Sequence of chain 1.A:
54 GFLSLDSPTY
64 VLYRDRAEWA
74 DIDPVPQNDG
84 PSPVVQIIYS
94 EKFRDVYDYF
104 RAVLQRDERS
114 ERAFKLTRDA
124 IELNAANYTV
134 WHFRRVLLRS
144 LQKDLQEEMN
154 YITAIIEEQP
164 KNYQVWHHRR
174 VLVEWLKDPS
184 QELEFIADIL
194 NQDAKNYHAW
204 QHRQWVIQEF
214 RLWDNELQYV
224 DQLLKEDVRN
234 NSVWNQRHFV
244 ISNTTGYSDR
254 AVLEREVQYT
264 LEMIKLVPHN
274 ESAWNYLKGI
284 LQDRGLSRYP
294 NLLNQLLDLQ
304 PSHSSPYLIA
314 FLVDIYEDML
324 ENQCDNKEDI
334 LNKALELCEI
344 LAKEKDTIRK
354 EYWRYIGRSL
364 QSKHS

Binding-site contacts:
Ligand atom O1A contacts residue Z961 of chain 1.F at 3.6 Å.
Ligand atom C10 contacts residue GLY250 of chain 1.B at 3.9 Å.
Ligand atom C10 contacts residue TRP303 of chain 1.B at 3.7 Å (hydrophobic).
Ligand atom PA contacts residue ARG291 of chain 1.B at 3.8 Å.
Ligand atom O3A contacts residue ARG291 of chain 1.B at 3.4 Å (salt-bridge).
Ligand atom C15 contacts residue ARG202 of chain 1.B at 3.8 Å.
Ligand atom C12 contacts residue CYS254 of chain 1.B at 3.6 Å (hydrophobic).
Ligand atom O3A contacts residue TYR300 of chain 1.B at 3.6 Å.
Ligand atom C6 contacts residue Z961 of chain 1.F at 3.6 Å.
Ligand atom O3B contacts residue ARG291 of chain 1.B at 3.7 Å.
Ligand atom C4 contacts residue TYR166 of chain 1.A at 3.4 Å (hydrophobic).
Ligand atom C14 contacts residue CYS254 of chain 1.B at 3.9 Å (hydrophobic).
Ligand atom C2 contacts residue Z961 of chain 1.F at 3.9 Å.
Ligand atom PB contacts residue HIS248 of chain 1.B at 3.9 Å.
Ligand atom C4 contacts residue TYR251 of chain 1.B at 3.5 Å (hydrophobic).
Ligand atom C4 contacts residue TYR200 of chain 1.A at 3.7 Å (hydrophobic).
Ligand atom C12 contacts residue TRP303 of chain 1.B at 3.5 Å (hydrophobic).
Ligand atom C8 contacts residue GLY250 of chain 1.B at 3.6 Å.
Ligand atom C3 contacts residue TYR166 of chain 1.A at 3.7 Å (hydrophobic).
Ligand atom PB contacts residue TYR300 of chain 1.B at 3.9 Å.
Ligand atom O1B contacts residue TYR300 of chain 1.B at 3.1 Å (h-bond).
Ligand atom C1 contacts residue HIS248 of chain 1.B at 3.6 Å.
Ligand atom PB contacts residue ARG291 of chain 1.B at 3.9 Å.
Ligand atom C10 contacts residue TYR361 of chain 1.B at 3.8 Å (hydrophobic).
Ligand atom O3B contacts residue LYS294 of chain 1.B at 2.7 Å (salt-bridge).
Ligand atom O2B contacts residue HIS248 of chain 1.B at 3.7 Å.
Ligand atom O2A contacts residue LYS294 of chain 1.B at 3.5 Å (salt-bridge).
Ligand atom O2B contacts residue GLY290 of chain 1.B at 3.7 Å.
Ligand atom C6 contacts residue HIS248 of chain 1.B at 3.8 Å.
Ligand atom O2A contacts residue ARG291 of chain 1.B at 3.3 Å (salt-bridge).
Ligand atom O3A contacts residue HIS248 of chain 1.B at 3.0 Å (h-bond).
Ligand atom C14 contacts residue TYR205 of chain 1.B at 3.6 Å (hydrophobic).
Ligand atom O2B contacts residue LYS294 of chain 1.B at 3.6 Å.
Ligand atom C5 contacts residue TYR166 of chain 1.A at 3.2 Å (hydrophobic).
Ligand atom O2B contacts residue ARG291 of chain 1.B at 3.1 Å (salt-bridge).
Ligand atom C9 contacts residue GLY250 of chain 1.B at 3.5 Å.
Ligand atom O2A contacts residue LYS164 of chain 1.A at 3.6 Å.
Ligand atom C5 contacts residue TYR251 of chain 1.B at 3.6 Å (hydrophobic).
Ligand atom C15 contacts residue TRP102 of chain 1.B at 3.6 Å (hydrophobic).
Ligand atom C2 contacts residue HIS248 of chain 1.B at 3.2 Å.

Sequence of chain 1.B:
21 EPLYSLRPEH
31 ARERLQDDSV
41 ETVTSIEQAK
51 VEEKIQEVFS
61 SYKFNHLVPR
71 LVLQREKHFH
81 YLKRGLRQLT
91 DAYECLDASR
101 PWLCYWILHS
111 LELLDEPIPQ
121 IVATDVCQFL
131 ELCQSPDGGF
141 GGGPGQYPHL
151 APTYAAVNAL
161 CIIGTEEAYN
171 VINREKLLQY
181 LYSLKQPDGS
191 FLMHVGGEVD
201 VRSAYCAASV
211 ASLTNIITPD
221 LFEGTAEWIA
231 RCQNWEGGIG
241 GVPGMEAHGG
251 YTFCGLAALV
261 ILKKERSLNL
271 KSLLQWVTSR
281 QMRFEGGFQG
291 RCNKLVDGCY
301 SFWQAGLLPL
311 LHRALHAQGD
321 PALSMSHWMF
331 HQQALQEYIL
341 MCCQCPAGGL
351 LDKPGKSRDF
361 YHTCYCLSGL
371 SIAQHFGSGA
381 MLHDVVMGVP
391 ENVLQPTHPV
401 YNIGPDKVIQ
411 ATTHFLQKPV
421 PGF

This small molecule binds to this protein.
Small molecule (SMILES): CC(C)=CCC/C(C)=C/CC/C(C)=C/CO[P](=O)(O)OP(=O)(O)O